Sequence of chain 10.E:
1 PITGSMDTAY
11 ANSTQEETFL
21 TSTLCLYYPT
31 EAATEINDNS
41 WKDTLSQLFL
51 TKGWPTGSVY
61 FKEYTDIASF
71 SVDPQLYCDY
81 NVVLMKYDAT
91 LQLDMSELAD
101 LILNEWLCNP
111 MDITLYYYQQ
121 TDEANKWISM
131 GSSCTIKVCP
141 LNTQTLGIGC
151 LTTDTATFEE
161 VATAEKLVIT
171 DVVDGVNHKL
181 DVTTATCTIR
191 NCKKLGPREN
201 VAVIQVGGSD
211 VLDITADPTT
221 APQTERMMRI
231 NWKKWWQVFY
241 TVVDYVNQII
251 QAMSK

A small-molecule ligand and the protein it binds are described below.
Small molecule (SMILES): CC(=O)N[C@H]1[C@H](O[C@H]2[C@H](O)[C@@H](NC(C)=O)CO[C@@H]2CO)O[C@H](CO)[C@@H](O)[C@@H]1O

Binding-site contacts:
Ligand atom C7 contacts residue ASN12 of chain 10.E at 3.9 Å.
Ligand atom C1 contacts residue ASN12 of chain 10.E at 2.2 Å.
Ligand atom N2 contacts residue ASN12 of chain 10.E at 3.8 Å.
Ligand atom O7 contacts residue ASN12 of chain 10.E at 3.6 Å.
Ligand atom C2 contacts residue ASN12 of chain 10.E at 3.3 Å.
Ligand atom C5 contacts residue ASN12 of chain 10.E at 4.1 Å.
Ligand atom O5 contacts residue ASN12 of chain 10.E at 2.7 Å (h-bond).